This protein binds this small molecule.
Small molecule (SMILES): CC(=O)N[C@@H]1[C@@H](O)[C@H](O)[C@@H](CO)O[C@H]1O

Sequence of chain 1.B:
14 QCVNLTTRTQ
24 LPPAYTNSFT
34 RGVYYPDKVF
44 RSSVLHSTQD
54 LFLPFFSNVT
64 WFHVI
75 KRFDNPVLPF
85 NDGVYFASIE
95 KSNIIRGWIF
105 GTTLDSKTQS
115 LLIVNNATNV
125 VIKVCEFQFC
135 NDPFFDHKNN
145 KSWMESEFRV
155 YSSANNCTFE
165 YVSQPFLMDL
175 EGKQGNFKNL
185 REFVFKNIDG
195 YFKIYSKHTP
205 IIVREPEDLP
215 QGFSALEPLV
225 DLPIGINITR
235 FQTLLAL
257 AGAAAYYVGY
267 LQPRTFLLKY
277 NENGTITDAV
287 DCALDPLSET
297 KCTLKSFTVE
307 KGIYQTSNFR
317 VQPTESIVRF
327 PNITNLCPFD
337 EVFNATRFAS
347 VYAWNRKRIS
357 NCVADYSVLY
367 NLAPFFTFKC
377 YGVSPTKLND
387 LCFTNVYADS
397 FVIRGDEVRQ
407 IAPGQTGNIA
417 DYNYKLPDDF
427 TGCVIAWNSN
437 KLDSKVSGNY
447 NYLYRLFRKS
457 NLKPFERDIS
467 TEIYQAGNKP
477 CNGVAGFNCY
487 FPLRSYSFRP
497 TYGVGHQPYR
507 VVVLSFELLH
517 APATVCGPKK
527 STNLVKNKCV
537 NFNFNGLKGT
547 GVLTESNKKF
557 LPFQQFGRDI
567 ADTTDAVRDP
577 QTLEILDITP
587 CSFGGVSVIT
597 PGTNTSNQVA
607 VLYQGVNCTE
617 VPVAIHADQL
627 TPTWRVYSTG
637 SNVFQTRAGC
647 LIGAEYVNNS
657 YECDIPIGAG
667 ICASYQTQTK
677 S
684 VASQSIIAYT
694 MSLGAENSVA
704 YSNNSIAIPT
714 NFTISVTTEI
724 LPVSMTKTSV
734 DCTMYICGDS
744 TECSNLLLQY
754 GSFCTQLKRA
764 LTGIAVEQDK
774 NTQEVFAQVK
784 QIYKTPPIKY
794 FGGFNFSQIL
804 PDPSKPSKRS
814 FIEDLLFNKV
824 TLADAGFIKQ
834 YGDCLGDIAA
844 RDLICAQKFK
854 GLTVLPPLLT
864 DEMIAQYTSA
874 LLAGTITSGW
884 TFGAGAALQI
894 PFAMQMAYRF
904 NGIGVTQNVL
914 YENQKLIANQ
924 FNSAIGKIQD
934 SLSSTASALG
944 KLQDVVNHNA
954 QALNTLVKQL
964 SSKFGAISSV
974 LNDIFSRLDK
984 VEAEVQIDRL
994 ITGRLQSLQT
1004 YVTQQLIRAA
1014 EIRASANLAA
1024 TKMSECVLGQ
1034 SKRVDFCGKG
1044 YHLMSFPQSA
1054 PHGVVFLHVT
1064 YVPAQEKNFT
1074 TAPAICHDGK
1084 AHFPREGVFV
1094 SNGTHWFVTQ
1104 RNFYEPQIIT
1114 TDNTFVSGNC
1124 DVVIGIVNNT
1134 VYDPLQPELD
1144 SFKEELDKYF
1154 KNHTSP

Binding-site contacts:
Ligand atom C8 contacts residue ASN328 of chain 1.B at 3.6 Å.
Ligand atom C4 contacts residue ASN328 of chain 1.B at 4.1 Å.
Ligand atom C2 contacts residue ASN328 of chain 1.B at 2.5 Å.
Ligand atom C5 contacts residue ASN328 of chain 1.B at 3.7 Å.
Ligand atom N2 contacts residue ASN328 of chain 1.B at 3.0 Å (h-bond).
Ligand atom C7 contacts residue ASN328 of chain 1.B at 3.9 Å.
Ligand atom C1 contacts residue ASN328 of chain 1.B at 1.4 Å.
Ligand atom C3 contacts residue ASN328 of chain 1.B at 3.8 Å.
Ligand atom O5 contacts residue ASN328 of chain 1.B at 2.3 Å (h-bond).